Sequence of chain 48.F:
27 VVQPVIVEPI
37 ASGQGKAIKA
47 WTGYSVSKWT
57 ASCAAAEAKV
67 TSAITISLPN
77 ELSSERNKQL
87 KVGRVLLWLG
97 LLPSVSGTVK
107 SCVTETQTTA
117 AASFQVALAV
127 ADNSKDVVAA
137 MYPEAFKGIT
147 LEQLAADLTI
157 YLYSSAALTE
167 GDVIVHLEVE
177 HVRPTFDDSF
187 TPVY

This protein binds this small molecule.
Small molecule (SMILES): Nc1ncnc2c1ncn2[C@@H]1O[C@H]([C@@H]2O[C@@H]3[C@H](O[P](=O)(O)O2)[C@@H](CO[P](=O)(O)O[C@H]2[C@@H](O)[C@H](n4cnc5c(N)ncnc54)O[C@@H]2COP(=O)=O)O[C@H]3n2ccc(=O)[nH]c2=O)[C@@H](O[P](=O)(O)OC[C@H]2O[C@@H](n3ccc(=O)[nH]c3=O)[C@H](O)[C@@H]2O)[C@H]1O

Binding-site contacts:
Ligand atom C8 contacts residue TRP47 of chain 48.F at 3.6 Å (hydrophobic).
Ligand atom O4' contacts residue TRP47 of chain 48.F at 3.4 Å.
Ligand atom O4' contacts residue LYS143 of chain 48.F at 4.4 Å.
Ligand atom N7 contacts residue TRP47 of chain 48.F at 3.6 Å.
Ligand atom O2' contacts residue LYS143 of chain 48.F at 3.8 Å.
Ligand atom N9 contacts residue LYS143 of chain 48.F at 3.2 Å (salt-bridge).
Ligand atom C1' contacts residue LYS143 of chain 48.F at 3.2 Å.
Ligand atom C2' contacts residue GLU140 of chain 48.F at 3.0 Å.
Ligand atom C8 contacts residue LYS143 of chain 48.F at 2.7 Å.
Ligand atom O2' contacts residue GLU140 of chain 48.F at 2.3 Å (salt-bridge).
Ligand atom N6 contacts residue TRP47 of chain 48.F at 4.2 Å.
Ligand atom N9 contacts residue TRP47 of chain 48.F at 3.3 Å.
Ligand atom N1 contacts residue TRP47 of chain 48.F at 3.7 Å.
Ligand atom C4' contacts residue GLU140 of chain 48.F at 3.4 Å.
Ligand atom O4' contacts residue LYS143 of chain 48.F at 4.2 Å.
Ligand atom C1' contacts residue TRP47 of chain 48.F at 3.7 Å (hydrophobic).
Ligand atom C3' contacts residue GLU140 of chain 48.F at 3.8 Å.
Ligand atom C2' contacts residue LYS143 of chain 48.F at 3.7 Å.
Ligand atom N9 contacts residue GLU140 of chain 48.F at 4.1 Å.
Ligand atom C5' contacts residue ARG90 of chain 48.F at 4.3 Å.
Ligand atom O3' contacts residue GLU140 of chain 48.F at 4.4 Å.
Ligand atom N3 contacts residue TRP47 of chain 48.F at 3.4 Å.
Ligand atom C5 contacts residue TRP47 of chain 48.F at 3.8 Å (hydrophobic).
Ligand atom C2 contacts residue TRP47 of chain 48.F at 3.4 Å (hydrophobic).
Ligand atom C4 contacts residue TRP47 of chain 48.F at 3.3 Å (hydrophobic).
Ligand atom C6 contacts residue TRP47 of chain 48.F at 3.7 Å (hydrophobic).
Ligand atom C1' contacts residue GLU140 of chain 48.F at 2.7 Å.
Ligand atom O4' contacts residue GLU140 of chain 48.F at 3.0 Å (salt-bridge).
Ligand atom N7 contacts residue LYS143 of chain 48.F at 3.8 Å.